Sequence of chain 4.A:
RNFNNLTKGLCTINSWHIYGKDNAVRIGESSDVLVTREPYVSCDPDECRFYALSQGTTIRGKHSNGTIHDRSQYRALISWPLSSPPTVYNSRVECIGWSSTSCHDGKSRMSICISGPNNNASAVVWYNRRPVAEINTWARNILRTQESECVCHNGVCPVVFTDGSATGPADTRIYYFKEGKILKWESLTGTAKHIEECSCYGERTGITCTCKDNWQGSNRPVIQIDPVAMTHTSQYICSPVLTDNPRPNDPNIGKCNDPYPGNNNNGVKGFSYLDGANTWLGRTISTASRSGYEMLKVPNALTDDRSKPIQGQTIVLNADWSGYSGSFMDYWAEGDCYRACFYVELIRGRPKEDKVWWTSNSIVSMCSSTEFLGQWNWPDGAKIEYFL

Sequence of chain 2.A:
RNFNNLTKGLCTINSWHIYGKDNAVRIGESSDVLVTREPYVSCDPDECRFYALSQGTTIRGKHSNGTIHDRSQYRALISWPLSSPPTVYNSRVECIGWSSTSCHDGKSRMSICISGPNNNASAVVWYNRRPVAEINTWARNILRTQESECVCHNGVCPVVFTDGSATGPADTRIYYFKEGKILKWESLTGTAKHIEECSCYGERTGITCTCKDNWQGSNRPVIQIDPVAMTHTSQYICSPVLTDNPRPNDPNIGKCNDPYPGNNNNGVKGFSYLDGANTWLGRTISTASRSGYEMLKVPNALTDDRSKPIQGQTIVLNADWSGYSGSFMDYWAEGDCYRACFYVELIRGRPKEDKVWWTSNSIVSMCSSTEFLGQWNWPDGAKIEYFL

The small molecule below binds the protein below.
Small molecule (SMILES): CC(=O)N[C@H]1[C@H](O[C@H]2[C@H](O)[C@@H](NC(C)=O)CO[C@@H]2CO)O[C@H](CO)[C@@H](O[C@@H]2O[C@H](CO[C@H]3O[C@H](CO[C@H]4O[C@H](CO)[C@@H](O)[C@H](O)[C@@H]4O)[C@@H](O)[C@H](O[C@H]4O[C@H](CO)[C@@H](O)[C@H](O)[C@@H]4O)[C@@H]3O)[C@@H](O)[C@H](O[C@H]3O[C@H](CO)[C@@H](O)[C@H](O)[C@@H]3O[C@H]3O[C@H](CO)[C@@H](O)[C@H](O)[C@@H]3O[C@H]3O[C@H](CO)[C@@H](O)[C@H](O)[C@@H]3O)[C@@H]2O)[C@@H]1O

Binding-site contacts:
Ligand atom O3 contacts residue ASP250 of chain 4.A at 3.1 Å (salt-bridge).
Ligand atom C6 contacts residue ILE285 of chain 4.A at 3.4 Å (hydrophobic).
Ligand atom C6 contacts residue LEU373 of chain 4.A at 3.3 Å (hydrophobic).
Ligand atom C4 contacts residue GLU294 of chain 4.A at 3.5 Å.
Ligand atom O5 contacts residue GLN375 of chain 4.A at 3.3 Å (h-bond).
Ligand atom O3 contacts residue ARG283 of chain 4.A at 2.9 Å (salt-bridge).
Ligand atom O3 contacts residue GLY312 of chain 4.A at 3.0 Å (h-bond).
Ligand atom O3 contacts residue GLN311 of chain 4.A at 3.3 Å.
Ligand atom C1 contacts residue ASN120 of chain 2.A at 1.4 Å.
Ligand atom O5 contacts residue ARG283 of chain 4.A at 3.2 Å (salt-bridge).
Ligand atom O2 contacts residue LEU296 of chain 4.A at 3.5 Å.
Ligand atom O7 contacts residue ASN120 of chain 2.A at 3.6 Å.
Ligand atom O3 contacts residue GLU294 of chain 4.A at 2.6 Å (salt-bridge).
Ligand atom O6 contacts residue ILE285 of chain 4.A at 2.6 Å (h-bond).
Ligand atom O4 contacts residue ARG283 of chain 4.A at 3.6 Å.
Ligand atom C2 contacts residue ASN120 of chain 2.A at 2.3 Å.
Ligand atom C5 contacts residue ARG283 of chain 4.A at 3.6 Å.
Ligand atom C6 contacts residue PRO309 of chain 4.A at 3.7 Å (hydrophobic).
Ligand atom O5 contacts residue ASN120 of chain 2.A at 2.4 Å (h-bond).
Ligand atom C5 contacts residue ILE310 of chain 4.A at 3.7 Å (hydrophobic).
Ligand atom C5 contacts residue ASN120 of chain 2.A at 3.6 Å.
Ligand atom O6 contacts residue ASP250 of chain 4.A at 2.7 Å (salt-bridge).
Ligand atom C6 contacts residue GLN311 of chain 4.A at 3.5 Å.
Ligand atom C3 contacts residue GLU294 of chain 4.A at 3.4 Å.
Ligand atom O6 contacts residue GLN375 of chain 4.A at 3.2 Å.
Ligand atom C7 contacts residue ASN120 of chain 2.A at 3.5 Å.
Ligand atom O5 contacts residue GLY374 of chain 4.A at 3.3 Å.
Ligand atom O4 contacts residue THR287 of chain 4.A at 3.4 Å.
Ligand atom C6 contacts residue ILE310 of chain 4.A at 3.5 Å (hydrophobic).
Ligand atom O5 contacts residue GLY312 of chain 4.A at 3.6 Å.
Ligand atom O4 contacts residue GLU294 of chain 4.A at 2.7 Å (salt-bridge).
Ligand atom O4 contacts residue ARG247 of chain 4.A at 3.1 Å (salt-bridge).
Ligand atom O3 contacts residue ASN249 of chain 4.A at 2.7 Å (h-bond).
Ligand atom N2 contacts residue ASN120 of chain 2.A at 2.9 Å (h-bond).
Ligand atom C6 contacts residue ASP250 of chain 4.A at 3.6 Å.
Ligand atom O2 contacts residue GLY312 of chain 4.A at 3.2 Å.
Ligand atom O2 contacts residue ASN249 of chain 4.A at 3.2 Å (h-bond).
Ligand atom C3 contacts residue GLY312 of chain 4.A at 3.2 Å.
Ligand atom O6 contacts residue ILE310 of chain 4.A at 3.3 Å (h-bond).
Ligand atom O5 contacts residue ASP250 of chain 4.A at 3.6 Å.